Binding-site contacts:
Ligand atom C3 contacts residue ASN233 of chain 2.C at 3.8 Å.
Ligand atom C8 contacts residue ASN233 of chain 2.C at 3.7 Å.
Ligand atom O7 contacts residue ASN233 of chain 2.C at 3.8 Å.
Ligand atom C7 contacts residue ASN233 of chain 2.C at 3.4 Å.
Ligand atom O5 contacts residue ASN233 of chain 2.C at 2.3 Å (h-bond).
Ligand atom C4 contacts residue ASN233 of chain 2.C at 4.2 Å.
Ligand atom C1 contacts residue ASN233 of chain 2.C at 1.4 Å.
Ligand atom C2 contacts residue ASN233 of chain 2.C at 2.4 Å.
Ligand atom C5 contacts residue ASN233 of chain 2.C at 3.6 Å.
Ligand atom N2 contacts residue ASN233 of chain 2.C at 2.9 Å (h-bond).

A small-molecule ligand and the protein it binds are described below.
Small molecule (SMILES): CC(=O)N[C@@H]1[C@@H](O)[C@H](O)[C@@H](CO)O[C@H]1O

Sequence of chain 2.C:
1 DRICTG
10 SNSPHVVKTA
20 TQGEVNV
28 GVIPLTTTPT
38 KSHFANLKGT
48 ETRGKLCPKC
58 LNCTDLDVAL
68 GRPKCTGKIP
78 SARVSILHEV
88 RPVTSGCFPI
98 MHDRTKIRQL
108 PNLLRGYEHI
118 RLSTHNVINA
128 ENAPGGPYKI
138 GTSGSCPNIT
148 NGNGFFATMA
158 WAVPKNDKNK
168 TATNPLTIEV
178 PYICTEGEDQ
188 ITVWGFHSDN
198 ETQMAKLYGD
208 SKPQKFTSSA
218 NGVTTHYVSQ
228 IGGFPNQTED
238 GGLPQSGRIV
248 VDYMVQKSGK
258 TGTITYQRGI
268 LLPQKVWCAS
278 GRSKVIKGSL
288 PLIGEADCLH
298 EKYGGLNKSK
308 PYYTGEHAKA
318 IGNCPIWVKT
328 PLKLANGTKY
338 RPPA